Sequence of chain 1.D:
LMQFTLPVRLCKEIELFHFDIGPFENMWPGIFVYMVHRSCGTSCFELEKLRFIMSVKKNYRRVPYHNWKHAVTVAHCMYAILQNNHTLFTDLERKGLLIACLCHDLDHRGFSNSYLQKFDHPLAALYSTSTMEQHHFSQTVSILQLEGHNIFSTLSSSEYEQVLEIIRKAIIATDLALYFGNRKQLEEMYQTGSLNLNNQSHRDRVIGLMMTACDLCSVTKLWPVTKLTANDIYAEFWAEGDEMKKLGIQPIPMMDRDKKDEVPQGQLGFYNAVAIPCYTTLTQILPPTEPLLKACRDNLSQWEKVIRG

Binding-site contacts:
Ligand atom C29 contacts residue VAL276 of chain 1.D at 3.9 Å (hydrophobic).
Ligand atom N9 contacts residue PHE250 of chain 1.D at 3.8 Å.
Ligand atom N1 contacts residue PHE283 of chain 1.D at 3.6 Å.
Ligand atom C23 contacts residue GLY279 of chain 1.D at 3.3 Å.
Ligand atom N22 contacts residue MET267 of chain 1.D at 3.4 Å.
Ligand atom C29 contacts residue GLU275 of chain 1.D at 3.3 Å.
Ligand atom O11 contacts residue PHE283 of chain 1.D at 3.6 Å.
Ligand atom N25 contacts residue MET267 of chain 1.D at 3.8 Å.
Ligand atom C27 contacts residue PRO266 of chain 1.D at 3.5 Å (hydrophobic).
Ligand atom C17 contacts residue PHE283 of chain 1.D at 3.5 Å (hydrophobic).
Ligand atom N9 contacts residue PHE283 of chain 1.D at 3.7 Å.
Ligand atom C20 contacts residue MET267 of chain 1.D at 3.7 Å (hydrophobic).
Ligand atom C16 contacts residue PHE283 of chain 1.D at 3.8 Å (hydrophobic).
Ligand atom C3 contacts residue PHE283 of chain 1.D at 3.6 Å (hydrophobic).
Ligand atom C20 contacts residue TYR247 of chain 1.D at 3.2 Å (hydrophobic).
Ligand atom O28 contacts residue GLU275 of chain 1.D at 3.9 Å.
Ligand atom N25 contacts residue GLY279 of chain 1.D at 3.3 Å.
Ligand atom N24 contacts residue GLY279 of chain 1.D at 3.6 Å.
Ligand atom C19 contacts residue TYR247 of chain 1.D at 3.4 Å (hydrophobic).
Ligand atom O28 contacts residue PRO266 of chain 1.D at 3.8 Å.
Ligand atom C26 contacts residue MET267 of chain 1.D at 3.6 Å (hydrophobic).
Ligand atom C2 contacts residue PHE283 of chain 1.D at 3.6 Å (hydrophobic).
Ligand atom C26 contacts residue PRO266 of chain 1.D at 3.8 Å (hydrophobic).
Ligand atom C4 contacts residue LEU229 of chain 1.D at 3.6 Å (hydrophobic).
Ligand atom N5 contacts residue ILE246 of chain 1.D at 3.6 Å.
Ligand atom C7 contacts residue PHE283 of chain 1.D at 3.9 Å (hydrophobic).
Ligand atom O11 contacts residue PHE250 of chain 1.D at 3.8 Å.
Ligand atom C30 contacts residue MET267 of chain 1.D at 3.8 Å (hydrophobic).
Ligand atom N1 contacts residue ILE246 of chain 1.D at 3.5 Å.
Ligand atom N24 contacts residue TYR247 of chain 1.D at 2.5 Å (h-bond).
Ligand atom C16 contacts residue MET267 of chain 1.D at 3.7 Å (hydrophobic).
Ligand atom C29 contacts residue LYS272 of chain 1.D at 3.6 Å.
Ligand atom C23 contacts residue TYR247 of chain 1.D at 3.8 Å (hydrophobic).
Ligand atom C23 contacts residue MET267 of chain 1.D at 3.7 Å (hydrophobic).
Ligand atom C18 contacts residue MET267 of chain 1.D at 3.4 Å (hydrophobic).
Ligand atom C17 contacts residue MET267 of chain 1.D at 3.3 Å (hydrophobic).
Ligand atom O10 contacts residue GLN280 of chain 1.D at 2.9 Å (h-bond).
Ligand atom N21 contacts residue MET267 of chain 1.D at 3.5 Å.
Ligand atom C19 contacts residue GLN280 of chain 1.D at 3.6 Å.
Ligand atom C6 contacts residue ILE246 of chain 1.D at 3.5 Å (hydrophobic).

This protein binds this small molecule.
Small molecule (SMILES): Cn1ncc(C(=O)N2CCC2)c1C(=O)Nc1ccn2nc(N3CCOCC3)nc2c1